Sequence of chain 1.B:
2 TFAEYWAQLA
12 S

The protein below binds the small molecule below.
Small molecule (SMILES): CCn1nnc2c1-c1ccccc1-c1nnn(CC)c1-c1ccccc1-2

Sequence of chain 1.A:
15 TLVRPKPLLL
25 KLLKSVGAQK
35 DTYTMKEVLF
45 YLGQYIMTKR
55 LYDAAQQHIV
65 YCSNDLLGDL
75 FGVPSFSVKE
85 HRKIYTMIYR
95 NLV

Binding-site contacts:
Ligand atom NAP contacts residue ALA8 of chain 1.B at 3.8 Å.
Ligand atom CAM contacts residue ALA4 of chain 1.B at 2.4 Å (hydrophobic).
Ligand atom CAK contacts residue ALA4 of chain 1.B at 1.5 Å (hydrophobic).
Ligand atom NAR contacts residue PHE44 of chain 1.A at 3.4 Å.
Ligand atom NBA contacts residue ALA4 of chain 1.B at 3.8 Å.
Ligand atom NAO contacts residue ALA11 of chain 1.B at 4.3 Å.
Ligand atom CAG contacts residue GLY47 of chain 1.A at 4.3 Å.
Ligand atom CAG contacts residue GLN48 of chain 1.A at 4.1 Å.
Ligand atom CAW contacts residue PHE44 of chain 1.A at 3.9 Å (hydrophobic).
Ligand atom CAZ contacts residue PHE44 of chain 1.A at 3.9 Å (hydrophobic).
Ligand atom NBB contacts residue PHE44 of chain 1.A at 4.1 Å.
Ligand atom CAC contacts residue GLN48 of chain 1.A at 3.8 Å.
Ligand atom CAC contacts residue MET51 of chain 1.A at 3.8 Å (hydrophobic).
Ligand atom CAL contacts residue ALA11 of chain 1.B at 1.5 Å (hydrophobic).
Ligand atom CAG contacts residue PHE44 of chain 1.A at 3.6 Å (hydrophobic).
Ligand atom CAS contacts residue PHE44 of chain 1.A at 4.1 Å (hydrophobic).
Ligand atom NAQ contacts residue ALA4 of chain 1.B at 3.8 Å.
Ligand atom NAR contacts residue LEU43 of chain 1.A at 3.8 Å.
Ligand atom CAZ contacts residue ALA11 of chain 1.B at 4.2 Å (hydrophobic).
Ligand atom CAN contacts residue ALA11 of chain 1.B at 2.6 Å (hydrophobic).
Ligand atom NBB contacts residue ALA11 of chain 1.B at 3.1 Å.
Ligand atom CAC contacts residue PHE44 of chain 1.A at 4.3 Å (hydrophobic).
Ligand atom NAR contacts residue ALA11 of chain 1.B at 3.3 Å.
Ligand atom CAL contacts residue LEU43 of chain 1.A at 4.3 Å (hydrophobic).
Ligand atom CAL contacts residue LYS40 of chain 1.A at 4.2 Å.
Ligand atom CAK contacts residue GLU5 of chain 1.B at 3.7 Å.
Ligand atom NAQ contacts residue ALA8 of chain 1.B at 3.5 Å.
Ligand atom CAV contacts residue PHE44 of chain 1.A at 4.2 Å (hydrophobic).
Ligand atom CAI contacts residue MET51 of chain 1.A at 4.1 Å (hydrophobic).
Ligand atom NAO contacts residue PHE44 of chain 1.A at 3.4 Å.
Ligand atom CAL contacts residue SER12 of chain 1.B at 4.1 Å.
Ligand atom NAR contacts residue TRP7 of chain 1.B at 3.4 Å (h-bond).
Ligand atom CAE contacts residue MET51 of chain 1.A at 3.5 Å (hydrophobic).
Ligand atom NAO contacts residue LEU43 of chain 1.A at 3.7 Å.
Ligand atom CAS contacts residue TRP7 of chain 1.B at 4.3 Å (hydrophobic).
Ligand atom CAC contacts residue GLY47 of chain 1.A at 4.3 Å.
Ligand atom CAW contacts residue TRP7 of chain 1.B at 3.9 Å (hydrophobic).
Ligand atom CAJ contacts residue PHE44 of chain 1.A at 3.9 Å (hydrophobic).
Ligand atom NAO contacts residue TRP7 of chain 1.B at 3.1 Å.
Ligand atom NBA contacts residue ALA8 of chain 1.B at 4.4 Å.